Sequence of chain 1.A:
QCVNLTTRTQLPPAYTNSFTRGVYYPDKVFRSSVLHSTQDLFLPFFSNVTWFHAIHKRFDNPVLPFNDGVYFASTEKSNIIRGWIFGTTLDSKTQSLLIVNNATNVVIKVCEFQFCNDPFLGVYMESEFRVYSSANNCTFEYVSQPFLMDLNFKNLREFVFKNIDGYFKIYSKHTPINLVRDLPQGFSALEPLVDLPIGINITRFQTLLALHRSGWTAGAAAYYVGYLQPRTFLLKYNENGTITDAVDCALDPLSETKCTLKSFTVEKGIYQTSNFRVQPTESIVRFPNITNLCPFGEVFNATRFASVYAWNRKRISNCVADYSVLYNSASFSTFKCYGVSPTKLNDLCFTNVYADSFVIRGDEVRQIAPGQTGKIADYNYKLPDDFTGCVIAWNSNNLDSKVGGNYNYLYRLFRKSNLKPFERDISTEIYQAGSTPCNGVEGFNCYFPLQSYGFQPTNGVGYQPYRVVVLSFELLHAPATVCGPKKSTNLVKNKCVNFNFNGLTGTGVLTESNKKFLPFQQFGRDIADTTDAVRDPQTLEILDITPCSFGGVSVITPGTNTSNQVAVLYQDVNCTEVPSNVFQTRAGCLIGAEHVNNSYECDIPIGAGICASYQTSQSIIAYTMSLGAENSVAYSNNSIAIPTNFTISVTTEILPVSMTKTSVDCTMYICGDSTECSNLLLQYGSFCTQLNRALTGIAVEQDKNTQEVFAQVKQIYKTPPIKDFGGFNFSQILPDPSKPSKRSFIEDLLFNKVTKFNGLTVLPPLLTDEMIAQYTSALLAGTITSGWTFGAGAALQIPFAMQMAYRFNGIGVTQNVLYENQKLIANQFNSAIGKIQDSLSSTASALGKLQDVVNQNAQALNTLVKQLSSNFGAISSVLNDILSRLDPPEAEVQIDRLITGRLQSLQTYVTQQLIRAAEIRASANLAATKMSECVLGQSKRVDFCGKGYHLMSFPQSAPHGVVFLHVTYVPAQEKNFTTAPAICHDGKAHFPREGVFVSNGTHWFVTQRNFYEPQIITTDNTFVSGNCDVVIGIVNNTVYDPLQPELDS

Binding-site contacts:
Ligand atom C8 contacts residue ILE332 of chain 1.A at 4.3 Å (hydrophobic).
Ligand atom O5 contacts residue ASN331 of chain 1.A at 2.4 Å (h-bond).
Ligand atom O7 contacts residue ASN331 of chain 1.A at 3.9 Å.
Ligand atom C5 contacts residue ASN331 of chain 1.A at 3.6 Å.
Ligand atom C7 contacts residue ASN331 of chain 1.A at 2.9 Å.
Ligand atom C4 contacts residue GLN580 of chain 1.A at 4.5 Å.
Ligand atom C3 contacts residue GLN580 of chain 1.A at 4.2 Å.
Ligand atom N2 contacts residue ASN331 of chain 1.A at 2.2 Å (h-bond).
Ligand atom C4 contacts residue ASN331 of chain 1.A at 4.3 Å.
Ligand atom C5 contacts residue GLN580 of chain 1.A at 4.2 Å.
Ligand atom O4 contacts residue GLN580 of chain 1.A at 4.2 Å.
Ligand atom C1 contacts residue ASN331 of chain 1.A at 1.5 Å.
Ligand atom C3 contacts residue ASN331 of chain 1.A at 3.9 Å.
Ligand atom C8 contacts residue ASN331 of chain 1.A at 3.2 Å.
Ligand atom C2 contacts residue ASN331 of chain 1.A at 2.6 Å.

A small-molecule ligand and the protein it binds are described below.
Small molecule (SMILES): CC(=O)N[C@@H]1[C@@H](O)[C@H](O)[C@@H](CO)O[C@H]1O